Sequence of chain 1.A:
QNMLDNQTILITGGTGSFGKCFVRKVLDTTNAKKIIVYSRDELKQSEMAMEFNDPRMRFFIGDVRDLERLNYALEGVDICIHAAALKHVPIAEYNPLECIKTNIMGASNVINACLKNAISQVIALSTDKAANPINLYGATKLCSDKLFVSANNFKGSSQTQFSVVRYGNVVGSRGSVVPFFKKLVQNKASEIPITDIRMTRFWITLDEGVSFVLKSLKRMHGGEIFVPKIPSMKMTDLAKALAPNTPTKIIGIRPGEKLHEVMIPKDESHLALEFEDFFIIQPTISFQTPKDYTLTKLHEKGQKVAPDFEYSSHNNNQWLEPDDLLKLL

Binding-site contacts:
Ligand atom O5' contacts residue LYS144 of chain 1.A at 3.5 Å (salt-bridge).
Ligand atom O3B contacts residue MET214 of chain 1.A at 2.8 Å.
Ligand atom C5' contacts residue LYS144 of chain 1.A at 3.2 Å.
Ligand atom PB contacts residue LYS144 of chain 1.A at 3.5 Å.
Ligand atom O1B contacts residue ARG269 of chain 1.A at 3.0 Å (salt-bridge).
Ligand atom O2' contacts residue GLU272 of chain 1.A at 2.6 Å (salt-bridge).
Ligand atom O3A contacts residue ASN184 of chain 1.A at 3.5 Å (h-bond).
Ligand atom O2' contacts residue THR210 of chain 1.A at 2.6 Å (h-bond).
Ligand atom C6' contacts residue ASN184 of chain 1.A at 3.4 Å.
Ligand atom O3' contacts residue LYS102 of chain 1.A at 3.0 Å.
Ligand atom O5' contacts residue NDP1 of chain 1.C at 3.4 Å (h-bond).
Ligand atom O6' contacts residue ASN184 of chain 1.A at 2.7 Å (h-bond).
Ligand atom O3B contacts residue ARG216 of chain 1.A at 2.9 Å (salt-bridge).
Ligand atom O2' contacts residue MET214 of chain 1.A at 3.5 Å.
Ligand atom O1' contacts residue LYS144 of chain 1.A at 3.0 Å.
Ligand atom O4B contacts residue MET250 of chain 1.A at 3.1 Å.
Ligand atom O4 contacts residue PRO208 of chain 1.A at 3.3 Å.
Ligand atom C2' contacts residue NDP1 of chain 1.C at 3.4 Å.
Ligand atom O5' contacts residue ASN184 of chain 1.A at 3.1 Å.
Ligand atom O2 contacts residue THR210 of chain 1.A at 3.4 Å (h-bond).
Ligand atom O7' contacts residue LYS102 of chain 1.A at 3.0 Å (salt-bridge).
Ligand atom O2B contacts residue ASN184 of chain 1.A at 2.8 Å (h-bond).
Ligand atom O4' contacts residue THR142 of chain 1.A at 2.7 Å (h-bond).
Ligand atom O3' contacts residue TYR152 of chain 1.A at 3.3 Å (h-bond).
Ligand atom O4 contacts residue PHE195 of chain 1.A at 3.4 Å.
Ligand atom C4' contacts residue NDP1 of chain 1.C at 3.5 Å.
Ligand atom O2A contacts residue VAL192 of chain 1.A at 2.7 Å (h-bond).
Ligand atom O2 contacts residue PRO208 of chain 1.A at 3.4 Å (h-bond).
Ligand atom C2 contacts residue PRO208 of chain 1.A at 3.6 Å (hydrophobic).
Ligand atom C6' contacts residue THR142 of chain 1.A at 3.3 Å.
Ligand atom O4' contacts residue TYR152 of chain 1.A at 2.8 Å (h-bond).
Ligand atom C4B contacts residue MET250 of chain 1.A at 3.5 Å (hydrophobic).
Ligand atom O2B contacts residue ARG216 of chain 1.A at 2.9 Å (salt-bridge).
Ligand atom O2B contacts residue LYS144 of chain 1.A at 2.9 Å (salt-bridge).
Ligand atom O1A contacts residue ARG269 of chain 1.A at 3.0 Å (salt-bridge).
Ligand atom C3B contacts residue ARG216 of chain 1.A at 3.5 Å.
Ligand atom O6' contacts residue LYS144 of chain 1.A at 2.7 Å (salt-bridge).
Ligand atom O6' contacts residue ASP143 of chain 1.A at 2.6 Å (salt-bridge).
Ligand atom N3 contacts residue PRO208 of chain 1.A at 2.9 Å (h-bond).
Ligand atom O2A contacts residue SER191 of chain 1.A at 3.5 Å.

The small molecule below binds the protein below.
Small molecule (SMILES): CC(=O)N[C@H]1[C@@H](O[P](=O)(O)O[P](=O)(O)OC[C@H]2O[C@@H](n3ccc(=O)[nH]c3=O)[C@H](O)[C@@H]2O)O[C@H](CO)[C@@H](O)[C@@H]1O